Binding-site contacts:
Ligand atom C16 contacts residue ASP238 of chain 1.A at 3.4 Å.
Ligand atom C6 contacts residue VAL81 of chain 1.A at 4.1 Å (hydrophobic).
Ligand atom C40 contacts residue LEU227 of chain 1.A at 4.1 Å (hydrophobic).
Ligand atom C10 contacts residue CYS151 of chain 1.A at 3.7 Å (hydrophobic).
Ligand atom C1 contacts residue LEU227 of chain 1.A at 4.0 Å (hydrophobic).
Ligand atom C5 contacts residue LEU73 of chain 1.A at 3.4 Å (hydrophobic).
Ligand atom C60 contacts residue GLY74 of chain 1.A at 3.8 Å.
Ligand atom N1 contacts residue LEU227 of chain 1.A at 3.6 Å.
Ligand atom C1 contacts residue CYS151 of chain 1.A at 4.0 Å (hydrophobic).
Ligand atom C24 contacts residue TYR153 of chain 1.A at 3.7 Å (hydrophobic).
Ligand atom O1 contacts residue GLY154 of chain 1.A at 3.7 Å.
Ligand atom O1 contacts residue LEU73 of chain 1.A at 4.0 Å.
Ligand atom C5 contacts residue TYR150 of chain 1.A at 3.8 Å (hydrophobic).
Ligand atom C13 contacts residue LEU73 of chain 1.A at 4.0 Å (hydrophobic).
Ligand atom C1 contacts residue GLU149 of chain 1.A at 3.5 Å.
Ligand atom C18 contacts residue LEU73 of chain 1.A at 4.1 Å (hydrophobic).
Ligand atom C13 contacts residue GLY154 of chain 1.A at 4.0 Å.
Ligand atom N3 contacts residue LEU227 of chain 1.A at 3.6 Å.
Ligand atom C9 contacts residue LEU227 of chain 1.A at 4.0 Å (hydrophobic).
Ligand atom C10 contacts residue LEU73 of chain 1.A at 4.1 Å (hydrophobic).
Ligand atom C3 contacts residue LEU227 of chain 1.A at 4.1 Å (hydrophobic).
Ligand atom C6 contacts residue CYS237 of chain 1.A at 4.1 Å (hydrophobic).
Ligand atom C16 contacts residue CYS237 of chain 1.A at 4.1 Å (hydrophobic).
Ligand atom N2 contacts residue GLU149 of chain 1.A at 4.0 Å.
Ligand atom N80 contacts residue ARG224 of chain 1.A at 3.0 Å (salt-bridge).
Ligand atom N2 contacts residue TYR150 of chain 1.A at 3.6 Å.
Ligand atom C13 contacts residue CYS151 of chain 1.A at 4.0 Å (hydrophobic).
Ligand atom C12 contacts residue TYR150 of chain 1.A at 3.8 Å (hydrophobic).
Ligand atom C27 contacts residue LEU73 of chain 1.A at 4.0 Å (hydrophobic).
Ligand atom N80 contacts residue ASP155 of chain 1.A at 3.9 Å.
Ligand atom N2 contacts residue CYS151 of chain 1.A at 3.2 Å (h-bond).
Ligand atom C15 contacts residue ASP238 of chain 1.A at 2.5 Å.
Ligand atom C24 contacts residue PHE152 of chain 1.A at 3.3 Å (hydrophobic).
Ligand atom C12 contacts residue CYS151 of chain 1.A at 3.1 Å (hydrophobic).
Ligand atom C27 contacts residue TYR150 of chain 1.A at 3.8 Å (hydrophobic).
Ligand atom C14 contacts residue ASP238 of chain 1.A at 3.2 Å.
Ligand atom C10 contacts residue TYR150 of chain 1.A at 4.0 Å (hydrophobic).
Ligand atom C1 contacts residue ALA99 of chain 1.A at 4.0 Å (hydrophobic).
Ligand atom C30 contacts residue LEU227 of chain 1.A at 3.5 Å (hydrophobic).
Ligand atom C2 contacts residue LEU227 of chain 1.A at 3.5 Å (hydrophobic).

Sequence of chain 1.A:
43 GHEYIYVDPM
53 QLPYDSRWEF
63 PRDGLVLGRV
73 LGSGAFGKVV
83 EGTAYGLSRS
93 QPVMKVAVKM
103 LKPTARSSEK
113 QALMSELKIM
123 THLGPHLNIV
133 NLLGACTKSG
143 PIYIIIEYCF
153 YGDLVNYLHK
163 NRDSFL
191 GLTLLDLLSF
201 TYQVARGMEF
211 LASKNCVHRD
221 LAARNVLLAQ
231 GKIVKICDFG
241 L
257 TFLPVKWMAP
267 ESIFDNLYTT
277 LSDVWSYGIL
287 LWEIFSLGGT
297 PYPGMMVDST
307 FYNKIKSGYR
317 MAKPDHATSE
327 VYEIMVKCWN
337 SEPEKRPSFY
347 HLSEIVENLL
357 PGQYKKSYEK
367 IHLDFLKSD

A protein and the small-molecule ligand that binds it are described below.
Small molecule (SMILES): CC1(COc2ccc3c(c2)ncn3-c2ccc3cccc(N4CCC(N)CC4)c3n2)COC1